Binding-site contacts:
Ligand atom C1 contacts residue VAL298 of chain 1.A at 4.2 Å (hydrophobic).
Ligand atom C2 contacts residue ASN304 of chain 1.A at 2.6 Å.
Ligand atom O5 contacts residue ASN304 of chain 1.A at 2.4 Å (h-bond).
Ligand atom C3 contacts residue ASN304 of chain 1.A at 3.9 Å.
Ligand atom N2 contacts residue VAL298 of chain 1.A at 4.4 Å.
Ligand atom N2 contacts residue ASN304 of chain 1.A at 3.0 Å (h-bond).
Ligand atom O7 contacts residue ASN304 of chain 1.A at 3.9 Å.
Ligand atom C7 contacts residue ASN304 of chain 1.A at 3.6 Å.
Ligand atom C8 contacts residue ASN304 of chain 1.A at 4.5 Å.
Ligand atom C5 contacts residue ASN304 of chain 1.A at 3.7 Å.
Ligand atom C1 contacts residue ASN304 of chain 1.A at 1.4 Å.
Ligand atom C4 contacts residue ASN304 of chain 1.A at 4.3 Å.

The protein below binds the small molecule below.
Small molecule (SMILES): CC(=O)N[C@@H]1[C@@H](O)[C@H](O)[C@@H](CO)O[C@H]1O

Sequence of chain 1.A:
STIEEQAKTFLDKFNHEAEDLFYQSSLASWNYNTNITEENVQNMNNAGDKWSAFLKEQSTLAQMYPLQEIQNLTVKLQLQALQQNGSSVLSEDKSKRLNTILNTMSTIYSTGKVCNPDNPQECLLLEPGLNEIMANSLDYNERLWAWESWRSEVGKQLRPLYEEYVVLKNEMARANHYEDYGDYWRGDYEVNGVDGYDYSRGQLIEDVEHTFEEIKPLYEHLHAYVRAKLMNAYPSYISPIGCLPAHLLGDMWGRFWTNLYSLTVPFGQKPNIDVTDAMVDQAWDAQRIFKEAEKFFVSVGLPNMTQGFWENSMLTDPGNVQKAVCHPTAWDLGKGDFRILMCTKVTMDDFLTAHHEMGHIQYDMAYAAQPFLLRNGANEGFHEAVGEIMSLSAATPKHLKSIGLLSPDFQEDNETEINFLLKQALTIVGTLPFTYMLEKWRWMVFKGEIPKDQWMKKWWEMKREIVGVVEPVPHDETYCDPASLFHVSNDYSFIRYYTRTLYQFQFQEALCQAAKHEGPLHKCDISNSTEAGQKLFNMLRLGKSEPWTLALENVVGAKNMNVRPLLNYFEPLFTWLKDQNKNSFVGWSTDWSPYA